Sequence of chain 7.C:
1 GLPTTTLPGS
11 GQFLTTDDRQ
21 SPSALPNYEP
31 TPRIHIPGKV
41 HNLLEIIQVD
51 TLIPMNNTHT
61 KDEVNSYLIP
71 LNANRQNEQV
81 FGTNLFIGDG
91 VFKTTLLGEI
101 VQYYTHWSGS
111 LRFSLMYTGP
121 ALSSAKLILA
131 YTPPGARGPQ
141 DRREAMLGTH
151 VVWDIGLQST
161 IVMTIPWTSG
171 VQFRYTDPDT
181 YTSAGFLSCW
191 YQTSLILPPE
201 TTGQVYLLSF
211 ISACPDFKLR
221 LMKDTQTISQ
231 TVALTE

Binding-site contacts:
Ligand atom O1A contacts residue MET224 of chain 6.A at 3.5 Å (h-bond).
Ligand atom C2B contacts residue TYR128 of chain 6.A at 3.9 Å (hydrophobic).
Ligand atom C4 contacts residue LEU106 of chain 6.A at 3.9 Å (hydrophobic).
Ligand atom N3A contacts residue TYR152 of chain 6.A at 4.0 Å.
Ligand atom O1B contacts residue VAL188 of chain 6.A at 3.7 Å.
Ligand atom C1B contacts residue VAL188 of chain 6.A at 4.0 Å (hydrophobic).
Ligand atom C6B contacts residue TYR152 of chain 6.A at 3.9 Å (hydrophobic).
Ligand atom CL1 contacts residue LEU25 of chain 6.C at 3.7 Å.
Ligand atom CL2 contacts residue MET224 of chain 6.A at 3.4 Å.
Ligand atom CL1 contacts residue VAL188 of chain 6.A at 3.7 Å.
Ligand atom C5B contacts residue TYR152 of chain 6.A at 3.7 Å (hydrophobic).
Ligand atom C3C contacts residue TYR152 of chain 6.A at 3.8 Å (hydrophobic).
Ligand atom C5A contacts residue ALA150 of chain 6.A at 3.5 Å (hydrophobic).
Ligand atom O1 contacts residue MET221 of chain 6.A at 3.5 Å (h-bond).
Ligand atom C2B contacts residue MET224 of chain 6.A at 4.0 Å (hydrophobic).
Ligand atom C4A contacts residue SER175 of chain 6.A at 3.8 Å.
Ligand atom C2C contacts residue VAL191 of chain 6.A at 4.0 Å (hydrophobic).
Ligand atom C4A contacts residue PRO174 of chain 6.A at 3.0 Å (hydrophobic).
Ligand atom C31 contacts residue LEU106 of chain 6.A at 4.0 Å (hydrophobic).
Ligand atom CL2 contacts residue TYR128 of chain 6.A at 3.2 Å.
Ligand atom C1C contacts residue TYR128 of chain 6.A at 3.3 Å (hydrophobic).
Ligand atom C5A contacts residue VAL176 of chain 6.A at 3.5 Å (hydrophobic).
Ligand atom C5 contacts residue TYR128 of chain 6.A at 3.8 Å (hydrophobic).
Ligand atom C4B contacts residue PHE186 of chain 6.A at 3.9 Å (hydrophobic).
Ligand atom C3 contacts residue LEU106 of chain 6.A at 3.8 Å (hydrophobic).
Ligand atom N2 contacts residue MET221 of chain 6.A at 3.5 Å (h-bond).
Ligand atom CL1 contacts residue TYR152 of chain 6.A at 3.9 Å.
Ligand atom N3A contacts residue ALA24 of chain 6.C at 3.8 Å.
Ligand atom C5A contacts residue PHE186 of chain 6.A at 4.0 Å (hydrophobic).
Ligand atom C3C contacts residue ILE104 of chain 6.A at 3.7 Å (hydrophobic).
Ligand atom C2A contacts residue TYR152 of chain 6.A at 3.8 Å (hydrophobic).
Ligand atom O1 contacts residue ILE104 of chain 6.A at 3.4 Å.
Ligand atom O1A contacts residue PHE186 of chain 6.A at 3.4 Å.
Ligand atom C4A contacts residue ALA150 of chain 6.A at 4.0 Å (hydrophobic).
Ligand atom C3B contacts residue PHE186 of chain 6.A at 3.9 Å (hydrophobic).
Ligand atom C3B contacts residue MET224 of chain 6.A at 3.6 Å (hydrophobic).
Ligand atom N3A contacts residue PRO174 of chain 6.A at 3.3 Å (h-bond).
Ligand atom C2A contacts residue PHE186 of chain 6.A at 3.8 Å (hydrophobic).
Ligand atom C4B contacts residue TYR152 of chain 6.A at 3.6 Å (hydrophobic).
Ligand atom CL2 contacts residue ILE104 of chain 6.A at 3.5 Å.

Sequence of chain 6.A:
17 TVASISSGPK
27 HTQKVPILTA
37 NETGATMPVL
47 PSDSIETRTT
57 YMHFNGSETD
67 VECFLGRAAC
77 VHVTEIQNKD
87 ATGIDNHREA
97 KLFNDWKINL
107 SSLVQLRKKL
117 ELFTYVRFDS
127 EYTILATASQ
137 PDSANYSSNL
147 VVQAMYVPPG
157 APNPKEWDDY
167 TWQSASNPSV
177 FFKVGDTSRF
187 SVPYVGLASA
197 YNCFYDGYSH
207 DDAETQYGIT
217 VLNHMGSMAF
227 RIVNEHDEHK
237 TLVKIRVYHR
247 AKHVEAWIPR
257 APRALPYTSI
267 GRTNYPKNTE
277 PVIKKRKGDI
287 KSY

Sequence of chain 6.C:
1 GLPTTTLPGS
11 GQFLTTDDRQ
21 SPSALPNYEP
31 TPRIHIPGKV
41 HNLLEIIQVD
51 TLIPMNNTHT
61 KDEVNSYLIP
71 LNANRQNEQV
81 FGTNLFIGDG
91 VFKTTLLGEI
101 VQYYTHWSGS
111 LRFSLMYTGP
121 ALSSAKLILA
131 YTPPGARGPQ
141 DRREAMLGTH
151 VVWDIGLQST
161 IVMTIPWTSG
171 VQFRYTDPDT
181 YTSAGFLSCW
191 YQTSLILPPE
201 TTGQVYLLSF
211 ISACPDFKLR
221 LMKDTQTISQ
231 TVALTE

This small molecule binds to this protein.
Small molecule (SMILES): Cc1cc(CCCOc2c(Cl)cc(C3=NCCO3)cc2Cl)on1